Sequence of chain 1.E:
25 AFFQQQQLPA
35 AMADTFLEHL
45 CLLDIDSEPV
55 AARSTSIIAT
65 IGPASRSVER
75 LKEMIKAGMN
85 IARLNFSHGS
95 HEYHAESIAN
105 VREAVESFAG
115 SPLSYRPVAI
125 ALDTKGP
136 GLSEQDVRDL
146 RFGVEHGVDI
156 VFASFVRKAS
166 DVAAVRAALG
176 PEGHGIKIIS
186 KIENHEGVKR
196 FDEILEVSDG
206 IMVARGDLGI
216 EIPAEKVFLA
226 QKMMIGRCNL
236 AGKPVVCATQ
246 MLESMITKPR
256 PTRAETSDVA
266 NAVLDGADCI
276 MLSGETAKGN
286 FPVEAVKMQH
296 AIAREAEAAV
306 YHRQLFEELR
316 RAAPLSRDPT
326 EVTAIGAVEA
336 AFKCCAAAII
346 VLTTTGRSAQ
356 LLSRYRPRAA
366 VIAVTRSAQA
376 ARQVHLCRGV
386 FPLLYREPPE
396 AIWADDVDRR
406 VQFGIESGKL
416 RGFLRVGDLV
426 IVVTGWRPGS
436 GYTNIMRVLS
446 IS

Binding-site contacts:
Ligand atom C4 contacts residue GLY434 of chain 1.E at 3.3 Å.
Ligand atom P2 contacts residue SER435 of chain 1.E at 3.4 Å.
Ligand atom P2 contacts residue THR349 of chain 1.E at 3.7 Å.
Ligand atom O2P contacts residue GLY434 of chain 1.E at 2.8 Å (h-bond).
Ligand atom O3P contacts residue ARG405 of chain 1.E at 2.9 Å (salt-bridge).
Ligand atom O6P contacts residue GLY436 of chain 1.E at 2.9 Å (h-bond).
Ligand atom O4 contacts residue THR438 of chain 1.E at 3.5 Å (h-bond).
Ligand atom C1 contacts residue ARG405 of chain 1.E at 3.8 Å.
Ligand atom O4 contacts residue TYR437 of chain 1.E at 2.9 Å (h-bond).
Ligand atom O6 contacts residue THR349 of chain 1.E at 3.1 Å (h-bond).
Ligand atom P2 contacts residue SER353 of chain 1.E at 3.6 Å.
Ligand atom O1 contacts residue GLY434 of chain 1.E at 3.7 Å.
Ligand atom O3 contacts residue TRP398 of chain 1.E at 3.6 Å.
Ligand atom C6 contacts residue SER353 of chain 1.E at 3.8 Å.
Ligand atom C6 contacts residue THR438 of chain 1.E at 3.5 Å.
Ligand atom O1P contacts residue ARG405 of chain 1.E at 2.7 Å (salt-bridge).
Ligand atom O2P contacts residue PRO433 of chain 1.E at 3.7 Å.
Ligand atom C6 contacts residue LEU347 of chain 1.E at 3.6 Å (hydrophobic).
Ligand atom C3 contacts residue ARG432 of chain 1.E at 3.3 Å.
Ligand atom O4 contacts residue GLY434 of chain 1.E at 2.5 Å (h-bond).
Ligand atom O5P contacts residue SER435 of chain 1.E at 2.6 Å (h-bond).
Ligand atom O2 contacts residue GLY430 of chain 1.E at 3.6 Å.
Ligand atom O3P contacts residue TRP398 of chain 1.E at 2.8 Å (h-bond).
Ligand atom O6 contacts residue THR348 of chain 1.E at 3.6 Å.
Ligand atom O5P contacts residue THR348 of chain 1.E at 3.6 Å.
Ligand atom O4P contacts residue SER353 of chain 1.E at 2.7 Å (h-bond).
Ligand atom O4P contacts residue THR348 of chain 1.E at 2.6 Å (h-bond).
Ligand atom O6P contacts residue SER435 of chain 1.E at 3.1 Å (h-bond).
Ligand atom C5 contacts residue GLY434 of chain 1.E at 3.4 Å.
Ligand atom O3 contacts residue ARG432 of chain 1.E at 2.8 Å (salt-bridge).
Ligand atom O6P contacts residue SER353 of chain 1.E at 3.6 Å.
Ligand atom O5P contacts residue THR350 of chain 1.E at 2.7 Å (h-bond).
Ligand atom O2 contacts residue LEU347 of chain 1.E at 3.5 Å.
Ligand atom P2 contacts residue THR348 of chain 1.E at 3.5 Å.
Ligand atom O4 contacts residue GLY436 of chain 1.E at 3.7 Å.
Ligand atom C3 contacts residue GLY434 of chain 1.E at 3.5 Å.
Ligand atom O5 contacts residue LEU347 of chain 1.E at 3.7 Å.
Ligand atom P1 contacts residue ARG405 of chain 1.E at 3.6 Å.
Ligand atom O5P contacts residue THR349 of chain 1.E at 3.3 Å (h-bond).
Ligand atom O3 contacts residue GLY430 of chain 1.E at 3.2 Å.

The small molecule below binds the protein below.
Small molecule (SMILES): O=P(O)(O)OC[C@H]1O[C@](O)(COP(=O)(O)O)[C@@H](O)[C@@H]1O